This small molecule binds to this protein.
Small molecule (SMILES): C[C@H](O)C1CCN(c2nccnc2Oc2ccc(Nc3nc4ccccc4s3)cc2)CC1

Sequence of chain 2.B:
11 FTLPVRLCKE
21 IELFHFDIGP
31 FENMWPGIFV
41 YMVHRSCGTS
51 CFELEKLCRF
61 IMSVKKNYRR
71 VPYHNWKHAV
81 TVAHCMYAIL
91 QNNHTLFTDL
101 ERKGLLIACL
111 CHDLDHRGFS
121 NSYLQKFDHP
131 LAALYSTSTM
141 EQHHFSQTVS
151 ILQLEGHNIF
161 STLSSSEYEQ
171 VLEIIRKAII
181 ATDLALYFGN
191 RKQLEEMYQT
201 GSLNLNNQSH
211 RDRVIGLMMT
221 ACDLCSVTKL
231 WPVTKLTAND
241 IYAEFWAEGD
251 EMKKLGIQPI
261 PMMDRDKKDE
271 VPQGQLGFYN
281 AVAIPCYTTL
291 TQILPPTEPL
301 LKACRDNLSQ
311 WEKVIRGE

Binding-site contacts:
Ligand atom C15 contacts residue PRO261 of chain 2.B at 3.4 Å (hydrophobic).
Ligand atom C6 contacts residue PHE245 of chain 2.B at 3.5 Å (hydrophobic).
Ligand atom C12 contacts residue MET262 of chain 2.B at 3.7 Å (hydrophobic).
Ligand atom C6 contacts residue GLN275 of chain 2.B at 3.4 Å.
Ligand atom C14 contacts residue PRO261 of chain 2.B at 3.6 Å (hydrophobic).
Ligand atom C13 contacts residue MET262 of chain 2.B at 3.7 Å (hydrophobic).
Ligand atom C19 contacts residue TYR73 of chain 2.B at 3.7 Å (hydrophobic).
Ligand atom C2 contacts residue GLN275 of chain 2.B at 3.3 Å.
Ligand atom C6 contacts residue TYR242 of chain 2.B at 3.7 Å (hydrophobic).
Ligand atom C16 contacts residue PRO261 of chain 2.B at 3.5 Å (hydrophobic).
Ligand atom C9 contacts residue PHE278 of chain 2.B at 3.5 Å (hydrophobic).
Ligand atom C9 contacts residue MET262 of chain 2.B at 3.7 Å (hydrophobic).
Ligand atom C10 contacts residue PHE278 of chain 2.B at 3.5 Å (hydrophobic).
Ligand atom C1 contacts residue SER226 of chain 2.B at 3.6 Å.
Ligand atom C16 contacts residue GLU270 of chain 2.B at 3.6 Å.
Ligand atom O2 contacts residue ASP223 of chain 2.B at 3.5 Å (salt-bridge).
Ligand atom C17 contacts residue VAL271 of chain 2.B at 3.7 Å (hydrophobic).
Ligand atom C14 contacts residue MET262 of chain 2.B at 3.7 Å (hydrophobic).
Ligand atom N4 contacts residue TYR242 of chain 2.B at 2.9 Å (h-bond).
Ligand atom C13 contacts residue TYR242 of chain 2.B at 3.6 Å (hydrophobic).
Ligand atom O1 contacts residue PHE245 of chain 2.B at 3.3 Å.
Ligand atom C15 contacts residue GLU270 of chain 2.B at 3.6 Å.
Ligand atom N4 contacts residue GLY274 of chain 2.B at 3.6 Å.
Ligand atom C16 contacts residue LYS267 of chain 2.B at 3.5 Å.
Ligand atom C5 contacts residue PHE245 of chain 2.B at 3.5 Å (hydrophobic).
Ligand atom C7 contacts residue TYR242 of chain 2.B at 3.1 Å (hydrophobic).
Ligand atom C7 contacts residue GLN275 of chain 2.B at 3.4 Å.
Ligand atom N3 contacts residue GLY274 of chain 2.B at 3.2 Å (h-bond).
Ligand atom C22 contacts residue LEU224 of chain 2.B at 3.7 Å (hydrophobic).
Ligand atom S1 contacts residue GLY274 of chain 2.B at 3.7 Å.
Ligand atom C1 contacts residue VAL227 of chain 2.B at 3.5 Å (hydrophobic).
Ligand atom C17 contacts residue TYR242 of chain 2.B at 3.7 Å (hydrophobic).
Ligand atom C8 contacts residue MET262 of chain 2.B at 3.5 Å (hydrophobic).
Ligand atom C7 contacts residue MET262 of chain 2.B at 3.5 Å (hydrophobic).
Ligand atom N2 contacts residue GLN275 of chain 2.B at 3.2 Å (h-bond).
Ligand atom C13 contacts residue GLY274 of chain 2.B at 3.7 Å.
Ligand atom C11 contacts residue MET262 of chain 2.B at 3.6 Å (hydrophobic).
Ligand atom C12 contacts residue GLY274 of chain 2.B at 3.7 Å.
Ligand atom C11 contacts residue GLY274 of chain 2.B at 3.5 Å.
Ligand atom O1 contacts residue ILE241 of chain 2.B at 3.6 Å.